This small molecule binds to this protein.
Small molecule (SMILES): O=c1ccn([C@@H]2O[C@H](CO[P](=O)(O)O[P](=O)(O)O[C@H]3O[C@H](CO)[C@@H](O)[C@H](O)[C@H]3O)[C@@H](O)[C@H]2O)c(=O)[nH]1

Sequence of chain 1.A:
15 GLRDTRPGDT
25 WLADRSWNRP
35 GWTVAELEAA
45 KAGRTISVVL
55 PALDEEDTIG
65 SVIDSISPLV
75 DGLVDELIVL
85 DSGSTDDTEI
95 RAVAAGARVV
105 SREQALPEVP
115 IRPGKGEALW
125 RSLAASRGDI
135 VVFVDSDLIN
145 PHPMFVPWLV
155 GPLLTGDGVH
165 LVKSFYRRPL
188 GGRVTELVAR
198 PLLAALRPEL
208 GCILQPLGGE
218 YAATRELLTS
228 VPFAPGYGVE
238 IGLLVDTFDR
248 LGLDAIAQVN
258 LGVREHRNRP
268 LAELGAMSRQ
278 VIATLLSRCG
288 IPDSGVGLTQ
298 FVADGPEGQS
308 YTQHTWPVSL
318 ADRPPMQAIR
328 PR

Binding-site contacts:
Ligand atom O2C contacts residue ALA56 of chain 1.A at 3.3 Å.
Ligand atom O5' contacts residue LEU214 of chain 1.A at 3.2 Å (h-bond).
Ligand atom O2 contacts residue ALA56 of chain 1.A at 3.5 Å (h-bond).
Ligand atom O3' contacts residue ASP139 of chain 1.A at 2.5 Å (salt-bridge).
Ligand atom O2' contacts residue MN1 of chain 1.B at 3.2 Å.
Ligand atom O6' contacts residue TYR234 of chain 1.A at 3.6 Å (h-bond).
Ligand atom O1A contacts residue ASP141 of chain 1.A at 2.9 Å (salt-bridge).
Ligand atom C6' contacts residue TYR234 of chain 1.A at 3.4 Å (hydrophobic).
Ligand atom O4 contacts residue GLY118 of chain 1.A at 3.3 Å.
Ligand atom C4' contacts residue LEU214 of chain 1.A at 3.5 Å (hydrophobic).
Ligand atom PA contacts residue MN1 of chain 1.B at 3.4 Å.
Ligand atom O3C contacts residue SER140 of chain 1.A at 3.0 Å (h-bond).
Ligand atom O2C contacts residue PRO55 of chain 1.A at 3.6 Å (h-bond).
Ligand atom O2A contacts residue TYR234 of chain 1.A at 2.8 Å (h-bond).
Ligand atom O2C contacts residue GLU59 of chain 1.A at 2.7 Å (salt-bridge).
Ligand atom O4 contacts residue LYS119 of chain 1.A at 3.3 Å (salt-bridge).
Ligand atom O2B contacts residue HIS263 of chain 1.A at 2.8 Å.
Ligand atom O6' contacts residue GLU237 of chain 1.A at 2.8 Å (salt-bridge).
Ligand atom N3 contacts residue SER86 of chain 1.A at 3.1 Å (h-bond).
Ligand atom O4' contacts residue LYS119 of chain 1.A at 3.2 Å (salt-bridge).
Ligand atom O4' contacts residue GLU237 of chain 1.A at 2.7 Å (salt-bridge).
Ligand atom O3A contacts residue MN1 of chain 1.B at 3.5 Å.
Ligand atom C5C contacts residue ASP139 of chain 1.A at 3.5 Å.
Ligand atom O5' contacts residue MET274 of chain 1.A at 3.3 Å.
Ligand atom C4 contacts residue LYS119 of chain 1.A at 3.5 Å.
Ligand atom O3' contacts residue GLY216 of chain 1.A at 3.2 Å.
Ligand atom C4C contacts residue ASP139 of chain 1.A at 3.3 Å.
Ligand atom C4' contacts residue GLU237 of chain 1.A at 3.4 Å.
Ligand atom O2 contacts residue PRO55 of chain 1.A at 3.5 Å.
Ligand atom O6' contacts residue LEU214 of chain 1.A at 3.3 Å (h-bond).
Ligand atom O2' contacts residue ASP139 of chain 1.A at 3.4 Å (salt-bridge).
Ligand atom O2C contacts residue LEU57 of chain 1.A at 2.8 Å (h-bond).
Ligand atom O1A contacts residue MN1 of chain 1.B at 2.3 Å.
Ligand atom O2 contacts residue SER86 of chain 1.A at 3.0 Å (h-bond).
Ligand atom O3C contacts residue PRO55 of chain 1.A at 2.9 Å (h-bond).
Ligand atom C2 contacts residue SER86 of chain 1.A at 3.5 Å.
Ligand atom O3' contacts residue LYS119 of chain 1.A at 3.2 Å (salt-bridge).
Ligand atom O3B contacts residue MET274 of chain 1.A at 3.4 Å (h-bond).
Ligand atom O4C contacts residue LYS119 of chain 1.A at 3.5 Å.
Ligand atom O2B contacts residue MN1 of chain 1.B at 2.7 Å.